This protein binds this small molecule.
Small molecule (SMILES): N[C@@H](Cc1ccccc1)C(=O)O

Binding-site contacts:
Ligand atom C contacts residue BA1 of chain 1.JA at 4.2 Å.
Ligand atom O contacts residue MET119 of chain 1.F at 3.8 Å.
Ligand atom OXT contacts residue PHE234 of chain 1.F at 3.8 Å.
Ligand atom CA contacts residue PRO312 of chain 1.F at 4.3 Å (hydrophobic).
Ligand atom CE1 contacts residue SER60 of chain 1.F at 4.1 Å.
Ligand atom CB contacts residue ILE311 of chain 1.F at 3.9 Å (hydrophobic).
Ligand atom OXT contacts residue MET117 of chain 1.F at 4.0 Å.
Ligand atom CE2 contacts residue GLU114 of chain 1.F at 4.0 Å.
Ligand atom CG contacts residue PHE234 of chain 1.F at 4.0 Å (hydrophobic).
Ligand atom CZ contacts residue ASN151 of chain 1.F at 3.6 Å.
Ligand atom CE1 contacts residue GLN310 of chain 1.F at 4.2 Å.
Ligand atom OXT contacts residue BA1 of chain 1.JA at 3.1 Å.
Ligand atom CZ contacts residue ALA239 of chain 1.F at 3.7 Å (hydrophobic).
Ligand atom CG contacts residue ALA239 of chain 1.F at 4.3 Å (hydrophobic).
Ligand atom O contacts residue PRO312 of chain 1.F at 3.3 Å.
Ligand atom CB contacts residue GLN310 of chain 1.F at 4.1 Å.
Ligand atom CA contacts residue GLU114 of chain 1.F at 4.2 Å.
Ligand atom C contacts residue PRO312 of chain 1.F at 4.2 Å (hydrophobic).
Ligand atom N contacts residue PRO312 of chain 1.F at 4.0 Å.
Ligand atom CA contacts residue GLN310 of chain 1.F at 4.2 Å.
Ligand atom N contacts residue ILE311 of chain 1.F at 3.9 Å.
Ligand atom CB contacts residue PRO312 of chain 1.F at 4.2 Å (hydrophobic).
Ligand atom CZ contacts residue ALA242 of chain 1.F at 3.9 Å (hydrophobic).
Ligand atom OXT contacts residue GLU114 of chain 1.F at 3.8 Å.
Ligand atom C contacts residue PHE234 of chain 1.F at 3.9 Å (hydrophobic).
Ligand atom CD2 contacts residue PHE234 of chain 1.F at 3.7 Å (hydrophobic).
Ligand atom CG contacts residue GLN310 of chain 1.F at 4.1 Å.
Ligand atom CE2 contacts residue ALA239 of chain 1.F at 3.6 Å (hydrophobic).
Ligand atom CD2 contacts residue GLU114 of chain 1.F at 3.9 Å.
Ligand atom CE2 contacts residue ASN151 of chain 1.F at 4.2 Å.
Ligand atom CE2 contacts residue PHE113 of chain 1.F at 3.6 Å (hydrophobic).
Ligand atom CB contacts residue PHE234 of chain 1.F at 3.7 Å (hydrophobic).
Ligand atom CZ contacts residue GLY243 of chain 1.F at 4.1 Å.
Ligand atom CD1 contacts residue GLN310 of chain 1.F at 3.3 Å.
Ligand atom CE1 contacts residue GLY243 of chain 1.F at 4.2 Å.
Ligand atom CD2 contacts residue PHE113 of chain 1.F at 4.3 Å (hydrophobic).
Ligand atom N contacts residue GLN310 of chain 1.F at 3.2 Å (h-bond).
Ligand atom CE1 contacts residue ALA239 of chain 1.F at 4.2 Å (hydrophobic).
Ligand atom CD2 contacts residue ALA239 of chain 1.F at 3.9 Å (hydrophobic).
Ligand atom O contacts residue PHE234 of chain 1.F at 3.8 Å.

Sequence of chain 1.F:
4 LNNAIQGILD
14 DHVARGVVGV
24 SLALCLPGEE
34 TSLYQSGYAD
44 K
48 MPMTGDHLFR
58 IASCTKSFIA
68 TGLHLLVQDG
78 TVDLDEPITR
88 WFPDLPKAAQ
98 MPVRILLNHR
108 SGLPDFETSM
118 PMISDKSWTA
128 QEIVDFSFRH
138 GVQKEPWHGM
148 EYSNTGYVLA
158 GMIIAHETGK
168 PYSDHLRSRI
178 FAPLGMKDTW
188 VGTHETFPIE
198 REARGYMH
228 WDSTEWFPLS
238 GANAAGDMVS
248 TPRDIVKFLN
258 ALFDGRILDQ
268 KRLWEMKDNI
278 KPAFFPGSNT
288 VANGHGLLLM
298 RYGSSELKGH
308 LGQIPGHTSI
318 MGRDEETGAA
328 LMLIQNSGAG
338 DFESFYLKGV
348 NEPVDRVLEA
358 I